Sequence of chain 60.T:
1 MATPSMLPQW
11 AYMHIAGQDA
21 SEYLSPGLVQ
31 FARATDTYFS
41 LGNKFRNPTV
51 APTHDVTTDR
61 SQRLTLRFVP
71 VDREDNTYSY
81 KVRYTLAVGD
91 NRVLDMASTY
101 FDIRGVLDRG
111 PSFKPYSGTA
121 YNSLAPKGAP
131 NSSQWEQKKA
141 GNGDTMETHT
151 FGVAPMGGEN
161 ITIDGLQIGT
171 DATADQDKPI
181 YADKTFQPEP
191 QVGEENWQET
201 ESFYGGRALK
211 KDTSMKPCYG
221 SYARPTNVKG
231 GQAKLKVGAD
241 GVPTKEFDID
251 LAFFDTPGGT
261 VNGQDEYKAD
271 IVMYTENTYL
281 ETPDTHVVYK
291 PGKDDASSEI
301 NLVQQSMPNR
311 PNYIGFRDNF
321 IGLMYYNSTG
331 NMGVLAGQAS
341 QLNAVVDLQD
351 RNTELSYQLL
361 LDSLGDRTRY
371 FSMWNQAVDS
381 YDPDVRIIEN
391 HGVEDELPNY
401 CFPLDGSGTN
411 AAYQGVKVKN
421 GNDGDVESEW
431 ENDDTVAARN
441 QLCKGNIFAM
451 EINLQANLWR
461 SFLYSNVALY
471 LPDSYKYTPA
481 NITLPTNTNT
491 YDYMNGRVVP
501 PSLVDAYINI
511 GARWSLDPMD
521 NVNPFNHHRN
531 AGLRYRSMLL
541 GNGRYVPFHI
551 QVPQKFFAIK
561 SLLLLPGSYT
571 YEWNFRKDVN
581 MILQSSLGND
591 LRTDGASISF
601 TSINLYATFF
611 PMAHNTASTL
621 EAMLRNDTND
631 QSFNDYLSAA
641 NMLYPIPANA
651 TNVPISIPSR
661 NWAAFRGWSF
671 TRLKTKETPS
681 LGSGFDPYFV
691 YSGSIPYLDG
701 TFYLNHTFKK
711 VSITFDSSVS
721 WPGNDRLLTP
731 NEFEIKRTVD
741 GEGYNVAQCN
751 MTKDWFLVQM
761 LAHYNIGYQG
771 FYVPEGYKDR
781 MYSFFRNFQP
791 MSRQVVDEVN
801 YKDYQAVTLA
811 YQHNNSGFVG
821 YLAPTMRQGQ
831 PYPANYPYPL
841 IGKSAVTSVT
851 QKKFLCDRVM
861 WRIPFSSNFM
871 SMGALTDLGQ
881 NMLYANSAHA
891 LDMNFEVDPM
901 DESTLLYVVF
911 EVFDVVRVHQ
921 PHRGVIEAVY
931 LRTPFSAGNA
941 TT

A small-molecule ligand and the protein it binds are described below.
Small molecule (SMILES): CC[C@H](C)[C@H](NC(=O)[C@@H](N)CC(=O)O)C(=O)N[C@@H](CC(N)=O)C(=O)N[C@@H](Cc1ccccc1)C(=O)N[C@@H](CO)C(=O)N[C@@H](CO)C(=O)N[C@H](C=O)CC(C)C

Binding-site contacts:
Ligand atom N contacts residue PHE45 of chain 60.U at 3.4 Å (h-bond).
Ligand atom CD1 contacts residue SER21 of chain 60.U at 3.6 Å.
Ligand atom CD1 contacts residue ASN634 of chain 60.T at 3.6 Å.
Ligand atom OD1 contacts residue ALA762 of chain 60.T at 3.5 Å.
Ligand atom O contacts residue TYR636 of chain 60.T at 3.1 Å (h-bond).
Ligand atom N contacts residue TYR636 of chain 60.T at 3.8 Å.
Ligand atom CD1 contacts residue ARG33 of chain 60.U at 3.8 Å.
Ligand atom N contacts residue ASN47 of chain 60.U at 3.8 Å.
Ligand atom OD1 contacts residue ALA874 of chain 60.T at 3.7 Å.
Ligand atom CA contacts residue ASN47 of chain 60.U at 3.8 Å.
Ligand atom O contacts residue ARG666 of chain 60.T at 3.1 Å (salt-bridge).
Ligand atom O contacts residue ASN47 of chain 60.U at 3.3 Å (h-bond).
Ligand atom ND2 contacts residue ARG666 of chain 60.T at 3.4 Å (salt-bridge).
Ligand atom OD2 contacts residue PRO864 of chain 60.T at 3.7 Å.
Ligand atom N contacts residue SER871 of chain 60.T at 3.5 Å (h-bond).
Ligand atom N contacts residue ARG46 of chain 60.U at 3.5 Å (salt-bridge).
Ligand atom CZ contacts residue ASN634 of chain 60.T at 3.8 Å.
Ligand atom CB contacts residue PHE45 of chain 60.U at 3.3 Å (hydrophobic).
Ligand atom CG2 contacts residue LEU637 of chain 60.T at 3.8 Å (hydrophobic).
Ligand atom CB contacts residue GLY42 of chain 60.U at 3.7 Å.
Ligand atom CG1 contacts residue GLU911 of chain 60.T at 3.7 Å.
Ligand atom CA contacts residue PHE45 of chain 60.U at 3.6 Å (hydrophobic).
Ligand atom CA contacts residue GLY42 of chain 60.U at 3.6 Å.
Ligand atom CZ contacts residue PHE633 of chain 60.T at 3.7 Å (hydrophobic).
Ligand atom CD1 contacts residue ALA20 of chain 60.U at 3.7 Å (hydrophobic).
Ligand atom O contacts residue GLY42 of chain 60.U at 2.9 Å (h-bond).
Ligand atom CE1 contacts residue ASN634 of chain 60.T at 3.4 Å.
Ligand atom C contacts residue GLY42 of chain 60.U at 3.5 Å.
Ligand atom CA contacts residue TYR636 of chain 60.T at 3.7 Å (hydrophobic).
Ligand atom N contacts residue GLY42 of chain 60.U at 3.2 Å (h-bond).
Ligand atom OD1 contacts residue ARG862 of chain 60.T at 3.1 Å.
Ligand atom CG2 contacts residue TYR636 of chain 60.T at 3.4 Å (hydrophobic).
Ligand atom O contacts residue TYR636 of chain 60.T at 3.5 Å (h-bond).
Ligand atom CD1 contacts residue LEU637 of chain 60.T at 3.7 Å (hydrophobic).
Ligand atom C contacts residue GLU911 of chain 60.T at 3.3 Å.
Ligand atom O contacts residue ARG46 of chain 60.U at 3.5 Å (salt-bridge).
Ligand atom CA contacts residue GLU911 of chain 60.T at 3.8 Å.
Ligand atom OD2 contacts residue SER871 of chain 60.T at 3.2 Å (h-bond).
Ligand atom O contacts residue GLU911 of chain 60.T at 3.1 Å (salt-bridge).
Ligand atom CB contacts residue GLY42 of chain 60.U at 3.5 Å.

Sequence of chain 60.U:
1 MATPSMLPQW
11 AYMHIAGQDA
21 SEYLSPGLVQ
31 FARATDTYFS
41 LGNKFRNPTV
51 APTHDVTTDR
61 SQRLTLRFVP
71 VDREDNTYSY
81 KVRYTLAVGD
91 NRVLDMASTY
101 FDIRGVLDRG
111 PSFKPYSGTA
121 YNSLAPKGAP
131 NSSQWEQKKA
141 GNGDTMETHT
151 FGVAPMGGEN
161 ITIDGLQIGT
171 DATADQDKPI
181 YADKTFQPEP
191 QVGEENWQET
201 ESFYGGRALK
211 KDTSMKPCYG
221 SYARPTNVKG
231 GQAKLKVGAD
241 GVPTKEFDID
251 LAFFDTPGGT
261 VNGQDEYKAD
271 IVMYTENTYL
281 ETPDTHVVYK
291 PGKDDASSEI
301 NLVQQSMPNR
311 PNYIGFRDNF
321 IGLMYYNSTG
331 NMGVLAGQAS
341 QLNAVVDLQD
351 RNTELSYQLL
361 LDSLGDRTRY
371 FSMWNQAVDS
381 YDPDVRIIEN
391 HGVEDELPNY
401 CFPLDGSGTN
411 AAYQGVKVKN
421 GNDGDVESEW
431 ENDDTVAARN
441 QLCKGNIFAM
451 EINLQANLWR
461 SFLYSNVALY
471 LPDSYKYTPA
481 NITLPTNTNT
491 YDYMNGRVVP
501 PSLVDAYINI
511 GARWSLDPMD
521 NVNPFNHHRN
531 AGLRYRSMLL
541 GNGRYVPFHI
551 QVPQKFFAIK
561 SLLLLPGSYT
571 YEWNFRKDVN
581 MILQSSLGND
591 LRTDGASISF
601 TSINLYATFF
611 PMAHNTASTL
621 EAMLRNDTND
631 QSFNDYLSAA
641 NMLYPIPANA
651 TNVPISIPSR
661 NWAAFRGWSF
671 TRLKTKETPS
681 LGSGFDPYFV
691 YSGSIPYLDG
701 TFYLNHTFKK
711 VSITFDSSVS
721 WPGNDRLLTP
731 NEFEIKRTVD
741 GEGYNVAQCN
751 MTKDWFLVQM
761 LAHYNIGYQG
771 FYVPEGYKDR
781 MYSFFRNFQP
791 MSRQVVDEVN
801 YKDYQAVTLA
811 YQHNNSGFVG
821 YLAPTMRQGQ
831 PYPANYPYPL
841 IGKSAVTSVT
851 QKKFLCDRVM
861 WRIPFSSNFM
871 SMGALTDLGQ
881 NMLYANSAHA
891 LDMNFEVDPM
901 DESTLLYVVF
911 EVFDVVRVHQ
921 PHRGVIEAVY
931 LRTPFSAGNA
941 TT